Sequence of chain 1.A:
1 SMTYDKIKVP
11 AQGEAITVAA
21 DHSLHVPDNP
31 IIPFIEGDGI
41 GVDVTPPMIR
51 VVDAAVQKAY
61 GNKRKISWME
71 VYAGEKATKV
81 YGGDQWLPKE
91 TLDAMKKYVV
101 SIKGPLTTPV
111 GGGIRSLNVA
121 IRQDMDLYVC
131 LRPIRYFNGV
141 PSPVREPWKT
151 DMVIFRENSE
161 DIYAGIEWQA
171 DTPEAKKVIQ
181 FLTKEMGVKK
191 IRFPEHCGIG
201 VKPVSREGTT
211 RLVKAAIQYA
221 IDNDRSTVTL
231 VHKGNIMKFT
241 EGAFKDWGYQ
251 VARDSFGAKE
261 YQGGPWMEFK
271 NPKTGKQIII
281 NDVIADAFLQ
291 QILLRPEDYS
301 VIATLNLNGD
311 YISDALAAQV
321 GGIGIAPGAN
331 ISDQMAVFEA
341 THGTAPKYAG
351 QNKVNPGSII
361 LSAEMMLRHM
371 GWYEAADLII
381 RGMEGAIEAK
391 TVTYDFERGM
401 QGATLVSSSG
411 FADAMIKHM

A small-molecule ligand and the protein it binds are described below.
Small molecule (SMILES): NCC(=O)O

Binding-site contacts:
Ligand atom O contacts residue LEU24 of chain 1.A at 3.9 Å.
Ligand atom O contacts residue HIS25 of chain 1.A at 3.6 Å.
Ligand atom N contacts residue LEU24 of chain 1.A at 2.5 Å (h-bond).
Ligand atom CA contacts residue HIS25 of chain 1.A at 4.0 Å.
Ligand atom C contacts residue HIS25 of chain 1.A at 3.7 Å.
Ligand atom OXT contacts residue HIS25 of chain 1.A at 3.2 Å.
Ligand atom CA contacts residue LEU24 of chain 1.A at 3.2 Å (hydrophobic).
Ligand atom N contacts residue SER23 of chain 1.A at 3.0 Å (h-bond).
Ligand atom CA contacts residue SER23 of chain 1.A at 3.1 Å.
Ligand atom OXT contacts residue ALA19 of chain 1.A at 4.2 Å.
Ligand atom C contacts residue ALA19 of chain 1.A at 4.4 Å (hydrophobic).
Ligand atom CA contacts residue ALA19 of chain 1.A at 3.6 Å (hydrophobic).
Ligand atom N contacts residue HIS25 of chain 1.A at 4.1 Å.
Ligand atom C contacts residue LEU24 of chain 1.A at 3.8 Å (hydrophobic).